Sequence of chain 1.E:
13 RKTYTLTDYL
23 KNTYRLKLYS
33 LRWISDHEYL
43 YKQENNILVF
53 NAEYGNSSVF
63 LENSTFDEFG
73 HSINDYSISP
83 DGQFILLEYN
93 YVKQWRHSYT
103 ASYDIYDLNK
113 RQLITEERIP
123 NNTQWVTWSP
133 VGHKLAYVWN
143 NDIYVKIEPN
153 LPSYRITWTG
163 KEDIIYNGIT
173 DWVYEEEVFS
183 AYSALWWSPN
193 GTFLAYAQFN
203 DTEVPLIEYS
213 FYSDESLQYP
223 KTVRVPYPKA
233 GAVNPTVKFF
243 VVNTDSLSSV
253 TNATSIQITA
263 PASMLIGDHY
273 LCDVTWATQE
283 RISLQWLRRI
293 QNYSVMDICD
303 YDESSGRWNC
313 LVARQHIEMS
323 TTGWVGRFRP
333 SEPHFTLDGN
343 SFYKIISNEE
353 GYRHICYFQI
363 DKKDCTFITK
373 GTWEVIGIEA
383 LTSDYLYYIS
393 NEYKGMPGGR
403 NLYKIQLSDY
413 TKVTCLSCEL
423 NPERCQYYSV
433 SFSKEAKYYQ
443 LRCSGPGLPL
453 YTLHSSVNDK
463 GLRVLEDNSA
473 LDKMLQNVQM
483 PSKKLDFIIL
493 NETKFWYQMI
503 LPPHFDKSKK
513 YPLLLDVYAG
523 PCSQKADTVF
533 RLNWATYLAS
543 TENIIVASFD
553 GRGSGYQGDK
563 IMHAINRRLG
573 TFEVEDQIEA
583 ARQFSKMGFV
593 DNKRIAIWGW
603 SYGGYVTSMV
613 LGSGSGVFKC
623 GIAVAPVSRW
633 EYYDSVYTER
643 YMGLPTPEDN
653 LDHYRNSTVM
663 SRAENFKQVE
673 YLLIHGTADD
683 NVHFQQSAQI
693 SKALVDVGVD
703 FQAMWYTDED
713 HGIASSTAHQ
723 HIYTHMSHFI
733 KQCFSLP

The small molecule below binds the protein below.
Small molecule (SMILES): CC(=O)N[C@@H]1[C@@H](O)[C@H](O)[C@@H](CO)O[C@H]1O

Binding-site contacts:
Ligand atom C8 contacts residue SER322 of chain 1.E at 4.0 Å.
Ligand atom C7 contacts residue SER322 of chain 1.E at 3.7 Å.
Ligand atom O5 contacts residue ILE292 of chain 1.E at 3.4 Å.
Ligand atom O7 contacts residue SER322 of chain 1.E at 3.0 Å (h-bond).
Ligand atom C1 contacts residue ILE292 of chain 1.E at 3.9 Å (hydrophobic).
Ligand atom O6 contacts residue ARG569 of chain 1.E at 3.8 Å.
Ligand atom O7 contacts residue ASN294 of chain 1.E at 3.6 Å (h-bond).
Ligand atom C6 contacts residue ARG569 of chain 1.E at 4.0 Å.
Ligand atom C8 contacts residue MET321 of chain 1.E at 4.0 Å (hydrophobic).
Ligand atom C6 contacts residue ILE292 of chain 1.E at 4.3 Å (hydrophobic).
Ligand atom C1 contacts residue ASN294 of chain 1.E at 1.4 Å.
Ligand atom O7 contacts residue THR323 of chain 1.E at 3.5 Å.
Ligand atom C8 contacts residue ASN294 of chain 1.E at 4.3 Å.
Ligand atom C3 contacts residue ASN294 of chain 1.E at 3.8 Å.
Ligand atom C5 contacts residue ILE292 of chain 1.E at 3.9 Å (hydrophobic).
Ligand atom O5 contacts residue ASN294 of chain 1.E at 2.3 Å (h-bond).
Ligand atom C4 contacts residue ASN294 of chain 1.E at 4.2 Å.
Ligand atom N2 contacts residue ASN294 of chain 1.E at 3.0 Å (h-bond).
Ligand atom C7 contacts residue ASN294 of chain 1.E at 3.3 Å.
Ligand atom C2 contacts residue ASN294 of chain 1.E at 2.4 Å.
Ligand atom C5 contacts residue ASN294 of chain 1.E at 3.7 Å.